Sequence of chain 1.A:
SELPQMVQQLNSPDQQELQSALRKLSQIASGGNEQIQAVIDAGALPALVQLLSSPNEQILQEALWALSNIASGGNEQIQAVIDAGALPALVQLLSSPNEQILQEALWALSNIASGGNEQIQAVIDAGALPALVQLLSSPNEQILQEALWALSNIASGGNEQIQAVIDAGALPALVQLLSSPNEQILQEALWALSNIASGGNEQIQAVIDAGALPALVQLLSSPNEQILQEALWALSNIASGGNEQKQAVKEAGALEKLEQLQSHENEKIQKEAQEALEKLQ

The small molecule below binds the protein below.
Small molecule (SMILES): NC/C=C/C[C@H](NC(=O)[C@H](CCCN=C(N)N)NC(=O)[C@@H](N)CCCCN)C(=O)N[C@@H](CCCN=C(N)N)C(=O)N[C@@H](CCCCN)C(=O)N[C@@H](CCCN=C(N)N)C(=O)N[C@@H](CCCCN)C(=O)N[C@@H](CCCN=C(N)N)C(=O)N[C@@H](CCCCN)C(=O)N[C@@H](/C=C/CN=C(N)N)C(=O)O

Binding-site contacts:
Ligand atom NZ contacts residue GLY118 of chain 1.A at 2.8 Å (h-bond).
Ligand atom CE contacts residue SER75 of chain 1.A at 3.3 Å.
Ligand atom NZ contacts residue SER33 of chain 1.A at 3.1 Å (h-bond).
Ligand atom NZ contacts residue SER201 of chain 1.A at 3.2 Å (h-bond).
Ligand atom N contacts residue GLN30 of chain 1.A at 2.9 Å (h-bond).
Ligand atom O contacts residue ASN156 of chain 1.A at 3.0 Å (h-bond).
Ligand atom NH1 contacts residue GLU191 of chain 1.A at 2.8 Å (salt-bridge).
Ligand atom NH1 contacts residue GLU65 of chain 1.A at 2.9 Å (salt-bridge).
Ligand atom NH1 contacts residue TRP194 of chain 1.A at 2.8 Å.
Ligand atom CE contacts residue GLY76 of chain 1.A at 3.3 Å.
Ligand atom CD contacts residue SER75 of chain 1.A at 3.4 Å.
Ligand atom NH2 contacts residue ARG26 of chain 1.A at 3.4 Å (salt-bridge).
Ligand atom O contacts residue GLN30 of chain 1.A at 3.1 Å (h-bond).
Ligand atom O contacts residue ASN198 of chain 1.A at 3.0 Å (h-bond).
Ligand atom NZ contacts residue GLY160 of chain 1.A at 3.4 Å (h-bond).
Ligand atom N contacts residue ASN156 of chain 1.A at 3.0 Å (h-bond).
Ligand atom NE contacts residue TRP110 of chain 1.A at 3.4 Å.
Ligand atom CA contacts residue GLN30 of chain 1.A at 3.3 Å.
Ligand atom CA contacts residue ASN114 of chain 1.A at 3.4 Å.
Ligand atom NH2 contacts residue GLU65 of chain 1.A at 2.8 Å (salt-bridge).
Ligand atom N contacts residue ASN114 of chain 1.A at 2.9 Å (h-bond).
Ligand atom NE contacts residue GLU107 of chain 1.A at 2.9 Å (salt-bridge).
Ligand atom CG contacts residue SER117 of chain 1.A at 3.2 Å.
Ligand atom CA contacts residue ASN156 of chain 1.A at 3.3 Å.
Ligand atom O contacts residue TRP194 of chain 1.A at 3.4 Å (h-bond).
Ligand atom CG contacts residue SER159 of chain 1.A at 3.3 Å.
Ligand atom N contacts residue ASN198 of chain 1.A at 3.1 Å (h-bond).
Ligand atom CD contacts residue TRP194 of chain 1.A at 3.4 Å (hydrophobic).
Ligand atom NZ contacts residue SER159 of chain 1.A at 2.8 Å (h-bond).
Ligand atom NH2 contacts residue SER197 of chain 1.A at 2.7 Å (h-bond).
Ligand atom O contacts residue ASN114 of chain 1.A at 2.9 Å (h-bond).
Ligand atom NH2 contacts residue SER155 of chain 1.A at 3.0 Å (h-bond).
Ligand atom NH2 contacts residue GLU107 of chain 1.A at 3.0 Å (salt-bridge).
Ligand atom N contacts residue ASN198 of chain 1.A at 3.2 Å (h-bond).
Ligand atom NH2 contacts residue GLU233 of chain 1.A at 3.0 Å (salt-bridge).
Ligand atom CA contacts residue ASN72 of chain 1.A at 3.4 Å.
Ligand atom NH1 contacts residue GLU233 of chain 1.A at 3.3 Å (salt-bridge).
Ligand atom NZ contacts residue SER117 of chain 1.A at 2.8 Å (h-bond).
Ligand atom N contacts residue ASN72 of chain 1.A at 2.8 Å (h-bond).
Ligand atom O contacts residue ASN72 of chain 1.A at 2.9 Å (h-bond).